Sequence of chain 47.C:
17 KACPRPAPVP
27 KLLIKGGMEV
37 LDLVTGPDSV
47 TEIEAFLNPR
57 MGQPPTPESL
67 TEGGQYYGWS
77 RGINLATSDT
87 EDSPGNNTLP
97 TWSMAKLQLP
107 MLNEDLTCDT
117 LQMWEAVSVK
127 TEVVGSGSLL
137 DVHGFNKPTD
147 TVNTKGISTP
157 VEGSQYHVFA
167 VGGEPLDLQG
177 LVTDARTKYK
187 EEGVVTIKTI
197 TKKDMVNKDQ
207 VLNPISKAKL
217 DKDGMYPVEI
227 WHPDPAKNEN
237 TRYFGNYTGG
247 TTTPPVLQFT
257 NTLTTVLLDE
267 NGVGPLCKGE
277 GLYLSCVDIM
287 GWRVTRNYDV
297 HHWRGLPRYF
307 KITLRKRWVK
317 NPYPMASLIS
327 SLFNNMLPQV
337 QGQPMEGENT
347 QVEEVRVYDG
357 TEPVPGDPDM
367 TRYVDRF

Sequence of chain 47.B:
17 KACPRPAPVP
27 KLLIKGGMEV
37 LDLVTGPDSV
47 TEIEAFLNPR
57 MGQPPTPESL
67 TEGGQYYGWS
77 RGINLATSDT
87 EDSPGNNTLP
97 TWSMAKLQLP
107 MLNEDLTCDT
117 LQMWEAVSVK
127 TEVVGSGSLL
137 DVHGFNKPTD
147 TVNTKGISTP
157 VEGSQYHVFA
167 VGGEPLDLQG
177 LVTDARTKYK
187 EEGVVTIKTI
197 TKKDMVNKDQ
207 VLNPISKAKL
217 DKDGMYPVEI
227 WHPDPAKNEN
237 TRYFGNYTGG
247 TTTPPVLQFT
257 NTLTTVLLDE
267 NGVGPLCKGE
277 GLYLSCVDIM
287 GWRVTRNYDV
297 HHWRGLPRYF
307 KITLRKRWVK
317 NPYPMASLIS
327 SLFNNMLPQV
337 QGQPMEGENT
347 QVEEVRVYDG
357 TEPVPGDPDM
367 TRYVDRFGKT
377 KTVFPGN

Binding-site contacts:
Ligand atom C10 contacts residue TYR72 of chain 47.B at 4.1 Å (hydrophobic).
Ligand atom O1B contacts residue ASN80 of chain 47.B at 4.3 Å.
Ligand atom O3 contacts residue VAL296 of chain 47.B at 4.0 Å.
Ligand atom O1B contacts residue ARG77 of chain 47.B at 3.1 Å (salt-bridge).
Ligand atom C3 contacts residue HIS298 of chain 47.B at 3.4 Å.
Ligand atom O4 contacts residue GLY78 of chain 47.B at 3.0 Å.
Ligand atom C4 contacts residue HIS298 of chain 47.B at 3.4 Å.
Ligand atom C1 contacts residue TYR72 of chain 47.B at 4.1 Å (hydrophobic).
Ligand atom C7 contacts residue TYR72 of chain 47.B at 4.3 Å (hydrophobic).
Ligand atom O4 contacts residue THR291 of chain 47.B at 3.1 Å.
Ligand atom O4 contacts residue ILE79 of chain 47.B at 3.6 Å (h-bond).
Ligand atom C3 contacts residue GLY78 of chain 47.B at 4.1 Å.
Ligand atom C11 contacts residue ASP85 of chain 47.C at 4.0 Å.
Ligand atom C11 contacts residue TYR72 of chain 47.B at 4.0 Å (hydrophobic).
Ligand atom N5 contacts residue TYR72 of chain 47.B at 3.1 Å (h-bond).
Ligand atom O4 contacts residue VAL296 of chain 47.B at 4.0 Å.
Ligand atom O1B contacts residue SER89 of chain 47.B at 4.1 Å.
Ligand atom O1A contacts residue TYR72 of chain 47.B at 3.4 Å.
Ligand atom O4 contacts residue HIS298 of chain 47.B at 2.9 Å (h-bond).
Ligand atom C4 contacts residue GLY78 of chain 47.B at 3.6 Å.
Ligand atom C4 contacts residue TYR72 of chain 47.B at 4.1 Å (hydrophobic).
Ligand atom O1A contacts residue GLY78 of chain 47.B at 4.0 Å.
Ligand atom O3 contacts residue GLY78 of chain 47.B at 3.4 Å.
Ligand atom C2 contacts residue GLY78 of chain 47.B at 4.1 Å.
Ligand atom C5 contacts residue TYR72 of chain 47.B at 3.9 Å (hydrophobic).
Ligand atom C8 contacts residue ARG77 of chain 47.B at 4.3 Å.
Ligand atom O1A contacts residue ARG77 of chain 47.B at 2.9 Å (salt-bridge).
Ligand atom O6 contacts residue ASN93 of chain 47.B at 3.2 Å (h-bond).
Ligand atom O8 contacts residue ARG77 of chain 47.B at 3.4 Å (salt-bridge).
Ligand atom C1 contacts residue ARG77 of chain 47.B at 3.4 Å.
Ligand atom O4 contacts residue ASN80 of chain 47.B at 4.2 Å.
Ligand atom C3 contacts residue GLY78 of chain 47.B at 3.9 Å.
Ligand atom C3 contacts residue ARG77 of chain 47.B at 3.9 Å.
Ligand atom C5 contacts residue ASN93 of chain 47.B at 4.3 Å.
Ligand atom O1B contacts residue TYR72 of chain 47.B at 4.2 Å.
Ligand atom C3 contacts residue VAL296 of chain 47.B at 3.5 Å (hydrophobic).
Ligand atom C6 contacts residue TYR72 of chain 47.B at 4.0 Å (hydrophobic).
Ligand atom C6 contacts residue ASN93 of chain 47.B at 3.2 Å.
Ligand atom C4 contacts residue ARG77 of chain 47.B at 4.0 Å.
Ligand atom O8 contacts residue TYR72 of chain 47.B at 3.4 Å (h-bond).

The small molecule below binds the protein below.
Small molecule (SMILES): CC(=O)N[C@@H]1[C@@H](O[C@@H]2O[C@H](CO)[C@H](O)[C@H](O[C@]3(C(=O)O)C[C@H](O)[C@@H](NC(C)=O)[C@H]([C@H](O)[C@H](O)CO)O3)[C@H]2O)[C@H](O)[C@@H](CO[C@]2(C(=O)O)C[C@H](O)[C@@H](NC(C)=O)[C@H]([C@H](O)[C@H](O)CO)O2)O[C@H]1O